Binding-site contacts:
Ligand atom C5 contacts residue ALA285 of chain 1.A at 3.7 Å (hydrophobic).
Ligand atom C3 contacts residue ALA287 of chain 1.A at 3.5 Å (hydrophobic).
Ligand atom C1 contacts residue ALA287 of chain 1.A at 3.8 Å (hydrophobic).
Ligand atom O2 contacts residue HIS326 of chain 1.A at 3.5 Å (h-bond).
Ligand atom C1 contacts residue GLU345 of chain 1.A at 3.6 Å.
Ligand atom C8 contacts residue ALA285 of chain 1.A at 3.4 Å (hydrophobic).
Ligand atom O3 contacts residue TYR411 of chain 1.A at 3.0 Å (h-bond).
Ligand atom C13 contacts residue GLU323 of chain 1.A at 3.7 Å.
Ligand atom C3 contacts residue GLU323 of chain 1.A at 3.6 Å.
Ligand atom C6 contacts residue MET288 of chain 1.A at 3.4 Å (hydrophobic).
Ligand atom C6 contacts residue GLN147 of chain 1.A at 3.8 Å.
Ligand atom N2 contacts residue GLN147 of chain 1.A at 2.8 Å (h-bond).
Ligand atom O2 contacts residue GLU323 of chain 1.A at 2.7 Å (salt-bridge).
Ligand atom O3 contacts residue ZN1 of chain 1.N at 3.0 Å.
Ligand atom C3 contacts residue ZN1 of chain 1.N at 3.4 Å.
Ligand atom C15 contacts residue HIS322 of chain 1.A at 3.5 Å.
Ligand atom C6 contacts residue ALA287 of chain 1.A at 3.3 Å (hydrophobic).
Ligand atom N2 contacts residue MET288 of chain 1.A at 3.8 Å.
Ligand atom O2 contacts residue HIS322 of chain 1.A at 3.5 Å (h-bond).
Ligand atom C2 contacts residue ZN1 of chain 1.N at 3.2 Å.
Ligand atom C2 contacts residue ALA287 of chain 1.A at 3.1 Å (hydrophobic).
Ligand atom C1 contacts residue GLU289 of chain 1.A at 3.4 Å.
Ligand atom N2 contacts residue GLU345 of chain 1.A at 2.8 Å (salt-bridge).
Ligand atom C2 contacts residue GLU289 of chain 1.A at 3.3 Å.
Ligand atom O2 contacts residue ZN1 of chain 1.N at 2.2 Å.
Ligand atom C14 contacts residue HIS322 of chain 1.A at 3.8 Å.
Ligand atom N2 contacts residue ZN1 of chain 1.N at 3.8 Å.
Ligand atom N1 contacts residue GLU323 of chain 1.A at 3.3 Å (salt-bridge).
Ligand atom O3 contacts residue GLU345 of chain 1.A at 3.3 Å (salt-bridge).
Ligand atom O2 contacts residue GLU345 of chain 1.A at 3.6 Å.
Ligand atom O4 contacts residue GLY286 of chain 1.A at 3.8 Å.
Ligand atom O2 contacts residue GLU289 of chain 1.A at 2.6 Å (salt-bridge).
Ligand atom C15 contacts residue GLU352 of chain 1.A at 3.7 Å.
Ligand atom O1 contacts residue ALA285 of chain 1.A at 3.1 Å (h-bond).
Ligand atom N1 contacts residue ALA287 of chain 1.A at 3.1 Å (h-bond).
Ligand atom N2 contacts residue GLU289 of chain 1.A at 2.7 Å (salt-bridge).
Ligand atom C12 contacts residue GLN145 of chain 1.A at 3.8 Å.
Ligand atom O3 contacts residue HIS322 of chain 1.A at 3.7 Å.
Ligand atom C2 contacts residue GLU323 of chain 1.A at 3.5 Å.
Ligand atom C9 contacts residue ALA285 of chain 1.A at 3.5 Å (hydrophobic).

Sequence of chain 1.A:
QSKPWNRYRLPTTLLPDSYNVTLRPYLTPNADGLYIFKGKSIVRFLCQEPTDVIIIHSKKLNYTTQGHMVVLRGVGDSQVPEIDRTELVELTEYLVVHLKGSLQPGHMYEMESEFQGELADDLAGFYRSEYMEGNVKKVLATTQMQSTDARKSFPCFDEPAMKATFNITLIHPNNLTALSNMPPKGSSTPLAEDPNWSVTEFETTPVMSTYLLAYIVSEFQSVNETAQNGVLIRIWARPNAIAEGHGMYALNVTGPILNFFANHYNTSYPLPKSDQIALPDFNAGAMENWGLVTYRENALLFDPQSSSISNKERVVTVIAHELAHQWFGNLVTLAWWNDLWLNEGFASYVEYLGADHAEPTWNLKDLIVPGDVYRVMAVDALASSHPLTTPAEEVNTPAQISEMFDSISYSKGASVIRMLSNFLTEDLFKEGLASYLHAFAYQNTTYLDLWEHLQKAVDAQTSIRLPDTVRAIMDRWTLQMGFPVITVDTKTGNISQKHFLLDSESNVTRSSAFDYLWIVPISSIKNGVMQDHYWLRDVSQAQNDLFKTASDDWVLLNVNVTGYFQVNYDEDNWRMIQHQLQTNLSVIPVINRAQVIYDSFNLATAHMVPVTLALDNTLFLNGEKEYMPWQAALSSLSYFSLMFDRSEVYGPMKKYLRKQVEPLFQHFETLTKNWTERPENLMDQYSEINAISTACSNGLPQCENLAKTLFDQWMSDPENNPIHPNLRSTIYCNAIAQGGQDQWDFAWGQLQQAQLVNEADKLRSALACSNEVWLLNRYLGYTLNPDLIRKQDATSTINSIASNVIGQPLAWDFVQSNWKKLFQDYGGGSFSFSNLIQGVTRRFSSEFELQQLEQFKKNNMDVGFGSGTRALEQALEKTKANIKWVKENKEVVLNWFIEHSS

A small-molecule ligand and the protein it binds are described below.
Small molecule (SMILES): CC(C)C[C@H](NC(=O)[C@@H](O)[C@H](N)Cc1ccccc1)C(=O)O